Binding-site contacts:
Ligand atom C27 contacts residue SER76 of chain 1.A at 3.6 Å.
Ligand atom C18 contacts residue TRP133 of chain 1.A at 3.4 Å (hydrophobic).
Ligand atom O6 contacts residue ASP153 of chain 1.A at 2.7 Å (salt-bridge).
Ligand atom O2 contacts residue ASP80 of chain 1.A at 2.9 Å (salt-bridge).
Ligand atom C10 contacts residue TRP142 of chain 1.A at 3.7 Å (hydrophobic).
Ligand atom C9 contacts residue LEU84 of chain 1.A at 3.6 Å (hydrophobic).
Ligand atom O4 contacts residue ASP153 of chain 1.A at 3.8 Å.
Ligand atom C32 contacts residue ASP153 of chain 1.A at 3.7 Å.
Ligand atom C33 contacts residue THR156 of chain 1.A at 3.8 Å.
Ligand atom N1 contacts residue PHE77 of chain 1.A at 3.6 Å.
Ligand atom C42 contacts residue PLM1 of chain 1.G at 3.5 Å.
Ligand atom C23 contacts residue TYR73 of chain 1.A at 3.5 Å (hydrophobic).
Ligand atom O contacts residue TYR73 of chain 1.A at 3.5 Å.
Ligand atom C24 contacts residue ASP80 of chain 1.A at 3.2 Å.
Ligand atom O3 contacts residue SER76 of chain 1.A at 3.4 Å.
Ligand atom O2 contacts residue LEU150 of chain 1.A at 3.4 Å.
Ligand atom N2 contacts residue THR156 of chain 1.A at 3.0 Å (h-bond).
Ligand atom C41 contacts residue TYR73 of chain 1.A at 3.8 Å (hydrophobic).
Ligand atom C43 contacts residue PLM1 of chain 1.G at 3.2 Å.
Ligand atom C20 contacts residue THR156 of chain 1.A at 3.7 Å.
Ligand atom O6 contacts residue THR156 of chain 1.A at 3.7 Å.
Ligand atom C5 contacts residue TYR73 of chain 1.A at 3.7 Å (hydrophobic).
Ligand atom O1 contacts residue TRP133 of chain 1.A at 3.2 Å.
Ligand atom C19 contacts residue LEU100 of chain 1.A at 3.5 Å (hydrophobic).
Ligand atom C1 contacts residue THR156 of chain 1.A at 3.5 Å.
Ligand atom C7 contacts residue TYR73 of chain 1.A at 3.8 Å (hydrophobic).
Ligand atom C25 contacts residue THR156 of chain 1.A at 3.8 Å.
Ligand atom O6 contacts residue GLY155 of chain 1.A at 3.5 Å.
Ligand atom C33 contacts residue ASP153 of chain 1.A at 3.4 Å.
Ligand atom C10 contacts residue PHE120 of chain 1.A at 3.7 Å (hydrophobic).
Ligand atom C28 contacts residue SER76 of chain 1.A at 3.6 Å.
Ligand atom O4 contacts residue THR156 of chain 1.A at 3.8 Å.
Ligand atom C26 contacts residue THR156 of chain 1.A at 3.7 Å.
Ligand atom C11 contacts residue PHE120 of chain 1.A at 3.3 Å (hydrophobic).
Ligand atom C21 contacts residue TYR73 of chain 1.A at 3.8 Å (hydrophobic).
Ligand atom C19 contacts residue TYR73 of chain 1.A at 3.8 Å (hydrophobic).
Ligand atom O5 contacts residue ASP153 of chain 1.A at 2.8 Å (salt-bridge).
Ligand atom C6 contacts residue VAL160 of chain 1.A at 3.8 Å (hydrophobic).
Ligand atom O3 contacts residue ASP80 of chain 1.A at 3.2 Å (salt-bridge).
Ligand atom C25 contacts residue ASP80 of chain 1.A at 3.5 Å.

A small-molecule ligand and the protein it binds are described below.
Small molecule (SMILES): CCCCCCCCCCCC(=O)N[C@@H](CO[C@H]1O[C@H](CO)[C@H](O)[C@H](O)[C@H]1O)[C@H](O)[C@H](O)CCCC(=O)NCCCCCCc1ccccc1

Sequence of chain 1.A:
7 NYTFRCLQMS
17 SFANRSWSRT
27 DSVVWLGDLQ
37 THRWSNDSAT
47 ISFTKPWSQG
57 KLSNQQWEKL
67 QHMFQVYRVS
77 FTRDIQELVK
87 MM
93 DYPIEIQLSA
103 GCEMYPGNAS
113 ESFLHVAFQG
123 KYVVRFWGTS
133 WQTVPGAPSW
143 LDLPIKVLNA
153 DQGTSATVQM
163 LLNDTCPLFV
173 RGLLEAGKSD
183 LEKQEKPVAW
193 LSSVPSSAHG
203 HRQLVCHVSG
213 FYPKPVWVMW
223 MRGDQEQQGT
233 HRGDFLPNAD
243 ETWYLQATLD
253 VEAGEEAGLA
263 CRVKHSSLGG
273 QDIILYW